This small molecule binds to this protein.
Small molecule (SMILES): O=P(O)(O)OC[C@H]1O[C@](O)(COP(=O)(O)O)[C@@H](O)[C@@H]1O

Sequence of chain 1.D:
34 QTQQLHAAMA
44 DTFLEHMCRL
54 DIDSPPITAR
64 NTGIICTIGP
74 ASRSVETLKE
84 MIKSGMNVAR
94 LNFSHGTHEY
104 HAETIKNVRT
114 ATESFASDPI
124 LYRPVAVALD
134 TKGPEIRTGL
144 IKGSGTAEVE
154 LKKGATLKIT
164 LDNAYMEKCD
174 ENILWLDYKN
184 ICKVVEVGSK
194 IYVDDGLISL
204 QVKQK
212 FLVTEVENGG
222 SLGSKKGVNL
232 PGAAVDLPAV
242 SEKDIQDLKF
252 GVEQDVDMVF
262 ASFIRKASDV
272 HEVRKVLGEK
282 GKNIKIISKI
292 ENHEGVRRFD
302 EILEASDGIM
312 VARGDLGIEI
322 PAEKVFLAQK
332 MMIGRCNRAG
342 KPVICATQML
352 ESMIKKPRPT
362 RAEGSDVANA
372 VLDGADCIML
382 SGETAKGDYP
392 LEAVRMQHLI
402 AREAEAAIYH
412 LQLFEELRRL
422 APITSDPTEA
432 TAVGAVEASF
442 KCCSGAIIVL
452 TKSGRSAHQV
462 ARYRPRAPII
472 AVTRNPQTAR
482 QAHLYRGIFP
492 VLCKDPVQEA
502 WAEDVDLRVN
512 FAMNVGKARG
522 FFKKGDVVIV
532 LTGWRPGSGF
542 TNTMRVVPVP

Binding-site contacts:
Ligand atom O4 contacts residue PHE541 of chain 1.D at 2.8 Å (h-bond).
Ligand atom C4 contacts residue GLY538 of chain 1.D at 3.2 Å.
Ligand atom O3P contacts residue PRO537 of chain 1.D at 3.6 Å.
Ligand atom O4P contacts residue SER457 of chain 1.D at 2.6 Å (h-bond).
Ligand atom O2P contacts residue PRO537 of chain 1.D at 3.3 Å.
Ligand atom O6P contacts residue LYS453 of chain 1.D at 3.5 Å (salt-bridge).
Ligand atom O2P contacts residue LYS453 of chain 1.D at 3.4 Å.
Ligand atom C6 contacts residue LEU451 of chain 1.D at 3.5 Å (hydrophobic).
Ligand atom P2 contacts residue LYS453 of chain 1.D at 3.7 Å.
Ligand atom C6 contacts residue SER457 of chain 1.D at 3.7 Å.
Ligand atom O4P contacts residue THR452 of chain 1.D at 2.5 Å (h-bond).
Ligand atom O4P contacts residue ARG456 of chain 1.D at 3.7 Å.
Ligand atom C5 contacts residue GLY538 of chain 1.D at 3.2 Å.
Ligand atom O3 contacts residue GLY534 of chain 1.D at 3.0 Å.
Ligand atom O6P contacts residue SER539 of chain 1.D at 2.9 Å (h-bond).
Ligand atom C4 contacts residue THR542 of chain 1.D at 3.6 Å.
Ligand atom O3P contacts residue ARG509 of chain 1.D at 2.9 Å (salt-bridge).
Ligand atom O5P contacts residue GLY540 of chain 1.D at 2.7 Å (h-bond).
Ligand atom O1P contacts residue LYS453 of chain 1.D at 3.6 Å (salt-bridge).
Ligand atom O6P contacts residue SER454 of chain 1.D at 2.6 Å (h-bond).
Ligand atom O6P contacts residue THR452 of chain 1.D at 3.6 Å.
Ligand atom O6 contacts residue THR452 of chain 1.D at 3.5 Å.
Ligand atom O4 contacts residue THR542 of chain 1.D at 3.5 Å (h-bond).
Ligand atom O5P contacts residue SER457 of chain 1.D at 3.5 Å (h-bond).
Ligand atom O3P contacts residue TRP502 of chain 1.D at 3.0 Å (h-bond).
Ligand atom C3 contacts residue GLY538 of chain 1.D at 3.4 Å.
Ligand atom O1 contacts residue ARG509 of chain 1.D at 3.3 Å (salt-bridge).
Ligand atom O6 contacts residue LYS453 of chain 1.D at 3.0 Å (salt-bridge).
Ligand atom O4 contacts residue GLY538 of chain 1.D at 2.6 Å (h-bond).
Ligand atom C6 contacts residue THR542 of chain 1.D at 3.5 Å.
Ligand atom C3 contacts residue ARG536 of chain 1.D at 3.2 Å.
Ligand atom P2 contacts residue THR452 of chain 1.D at 3.5 Å.
Ligand atom O1P contacts residue ARG509 of chain 1.D at 3.3 Å (salt-bridge).
Ligand atom O5P contacts residue SER539 of chain 1.D at 3.5 Å.
Ligand atom O2P contacts residue GLY538 of chain 1.D at 2.7 Å (h-bond).
Ligand atom O2 contacts residue GLY534 of chain 1.D at 3.7 Å.
Ligand atom P1 contacts residue ARG509 of chain 1.D at 3.6 Å.
Ligand atom P2 contacts residue SER457 of chain 1.D at 3.6 Å.
Ligand atom O4 contacts residue GLY540 of chain 1.D at 3.6 Å.
Ligand atom O3 contacts residue ARG536 of chain 1.D at 2.9 Å (salt-bridge).